Sequence of chain 2.A:
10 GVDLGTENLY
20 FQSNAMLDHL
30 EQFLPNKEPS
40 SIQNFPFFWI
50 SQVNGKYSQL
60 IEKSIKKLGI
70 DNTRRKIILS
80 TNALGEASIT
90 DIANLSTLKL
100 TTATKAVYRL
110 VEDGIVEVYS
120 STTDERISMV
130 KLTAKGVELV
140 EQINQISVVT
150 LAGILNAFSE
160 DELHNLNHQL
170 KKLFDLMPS

The protein below binds the small molecule below.
Small molecule (SMILES): O=C(O)Cc1c[nH]c2ccccc12

Sequence of chain 1.A:
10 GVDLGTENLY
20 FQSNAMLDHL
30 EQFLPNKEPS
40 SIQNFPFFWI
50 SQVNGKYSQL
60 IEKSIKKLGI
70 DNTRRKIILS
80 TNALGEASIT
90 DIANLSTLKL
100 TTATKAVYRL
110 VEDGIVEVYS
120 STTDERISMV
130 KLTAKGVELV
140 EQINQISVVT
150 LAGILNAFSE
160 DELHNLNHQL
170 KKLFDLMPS

Binding-site contacts:
Ligand atom C17 contacts residue PHE47 of chain 1.A at 3.6 Å (hydrophobic).
Ligand atom C4 contacts residue ILE41 of chain 1.A at 3.7 Å (hydrophobic).
Ligand atom C contacts residue PHE47 of chain 1.A at 3.7 Å (hydrophobic).
Ligand atom O2 contacts residue TYR56 of chain 2.A at 2.5 Å (h-bond).
Ligand atom C contacts residue LYS75 of chain 2.A at 3.7 Å.
Ligand atom C18 contacts residue ARG74 of chain 2.A at 3.6 Å.
Ligand atom C contacts residue LEU94 of chain 2.A at 3.5 Å (hydrophobic).
Ligand atom C8 contacts residue LEU94 of chain 2.A at 4.0 Å (hydrophobic).
Ligand atom C8 contacts residue PHE47 of chain 1.A at 3.8 Å (hydrophobic).
Ligand atom C2 contacts residue PHE44 of chain 1.A at 4.0 Å (hydrophobic).
Ligand atom O2 contacts residue ARG74 of chain 2.A at 2.9 Å (salt-bridge).
Ligand atom O3 contacts residue NI1 of chain 2.C at 3.0 Å (h-bond).
Ligand atom C3 contacts residue PRO34 of chain 1.A at 3.8 Å (hydrophobic).
Ligand atom C3 contacts residue ILE41 of chain 1.A at 4.1 Å (hydrophobic).
Ligand atom C18 contacts residue NI1 of chain 2.C at 4.0 Å.
Ligand atom C4 contacts residue LYS75 of chain 2.A at 4.0 Å.
Ligand atom O3 contacts residue ASN71 of chain 2.A at 3.0 Å (h-bond).
Ligand atom N contacts residue SER95 of chain 2.A at 3.8 Å.
Ligand atom O3 contacts residue TYR56 of chain 2.A at 3.4 Å.
Ligand atom C8 contacts residue LYS75 of chain 2.A at 3.5 Å.
Ligand atom C18 contacts residue ASN71 of chain 2.A at 4.0 Å.
Ligand atom C4 contacts residue SER79 of chain 2.A at 3.7 Å.
Ligand atom C7 contacts residue LYS75 of chain 2.A at 3.7 Å.
Ligand atom O3 contacts residue ARG74 of chain 2.A at 3.9 Å.
Ligand atom C8 contacts residue SER50 of chain 1.A at 3.7 Å.
Ligand atom N contacts residue LYS75 of chain 2.A at 3.5 Å.
Ligand atom C5 contacts residue SER79 of chain 2.A at 3.7 Å.
Ligand atom O2 contacts residue PHE44 of chain 1.A at 3.4 Å.
Ligand atom C1 contacts residue LYS75 of chain 2.A at 3.8 Å.
Ligand atom C17 contacts residue PHE44 of chain 1.A at 4.1 Å (hydrophobic).
Ligand atom N contacts residue LEU94 of chain 2.A at 2.9 Å (h-bond).
Ligand atom C18 contacts residue LYS75 of chain 2.A at 4.0 Å.
Ligand atom O3 contacts residue LYS75 of chain 2.A at 3.4 Å.
Ligand atom C3 contacts residue LEU78 of chain 2.A at 3.9 Å (hydrophobic).
Ligand atom C17 contacts residue PHE46 of chain 1.A at 3.5 Å (hydrophobic).
Ligand atom N contacts residue PHE47 of chain 1.A at 3.5 Å.
Ligand atom C8 contacts residue THR96 of chain 2.A at 4.1 Å.
Ligand atom C5 contacts residue LEU94 of chain 2.A at 3.4 Å (hydrophobic).
Ligand atom C7 contacts residue PHE47 of chain 1.A at 3.7 Å (hydrophobic).
Ligand atom C18 contacts residue TYR56 of chain 2.A at 3.4 Å (hydrophobic).